Sequence of chain 2.A:
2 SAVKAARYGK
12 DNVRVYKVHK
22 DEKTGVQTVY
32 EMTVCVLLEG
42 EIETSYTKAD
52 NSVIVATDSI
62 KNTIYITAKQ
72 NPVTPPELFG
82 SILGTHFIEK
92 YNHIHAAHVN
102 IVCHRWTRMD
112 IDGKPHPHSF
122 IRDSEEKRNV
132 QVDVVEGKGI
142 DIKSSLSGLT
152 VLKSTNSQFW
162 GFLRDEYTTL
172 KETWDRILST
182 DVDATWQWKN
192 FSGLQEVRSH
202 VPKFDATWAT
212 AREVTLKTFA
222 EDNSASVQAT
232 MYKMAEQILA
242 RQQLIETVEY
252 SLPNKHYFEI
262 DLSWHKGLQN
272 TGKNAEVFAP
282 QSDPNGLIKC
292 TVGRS

The protein below binds the small molecule below.
Small molecule (SMILES): O=c1[nH]c(=O)c2nn[nH]c2[nH]1

Binding-site contacts:
Ligand atom N3 contacts residue PHE160 of chain 2.A at 3.7 Å.
Ligand atom N8 contacts residue PHE160 of chain 2.A at 3.6 Å.
Ligand atom C4 contacts residue ARG177 of chain 2.A at 3.8 Å.
Ligand atom N9 contacts residue THR58 of chain 1.A at 4.0 Å.
Ligand atom O2 contacts residue ASN255 of chain 2.A at 4.1 Å.
Ligand atom O2 contacts residue GLN229 of chain 2.A at 3.7 Å.
Ligand atom C5 contacts residue PHE160 of chain 2.A at 3.4 Å (hydrophobic).
Ligand atom O2 contacts residue SER227 of chain 2.A at 3.6 Å.
Ligand atom N1 contacts residue PHE160 of chain 2.A at 3.7 Å.
Ligand atom C4 contacts residue PHE160 of chain 2.A at 3.4 Å (hydrophobic).
Ligand atom O2 contacts residue PHE160 of chain 2.A at 3.9 Å.
Ligand atom N8 contacts residue ALA57 of chain 1.A at 3.8 Å.
Ligand atom C2 contacts residue VAL228 of chain 2.A at 4.0 Å (hydrophobic).
Ligand atom N7 contacts residue THR58 of chain 1.A at 2.8 Å (h-bond).
Ligand atom N8 contacts residue ASP59 of chain 1.A at 3.9 Å.
Ligand atom N8 contacts residue LEU171 of chain 2.A at 3.8 Å.
Ligand atom C2 contacts residue PHE160 of chain 2.A at 3.7 Å (hydrophobic).
Ligand atom N3 contacts residue ARG177 of chain 2.A at 3.0 Å (salt-bridge).
Ligand atom N7 contacts residue ALA57 of chain 1.A at 3.5 Å.
Ligand atom N9 contacts residue PHE160 of chain 2.A at 3.5 Å.
Ligand atom O6 contacts residue ILE55 of chain 1.A at 3.6 Å.
Ligand atom O2 contacts residue VAL228 of chain 2.A at 2.9 Å (h-bond).
Ligand atom C4 contacts residue ASN255 of chain 2.A at 3.8 Å.
Ligand atom C5 contacts residue THR58 of chain 1.A at 4.0 Å.
Ligand atom O2 contacts residue ARG177 of chain 2.A at 2.8 Å (salt-bridge).
Ligand atom N1 contacts residue GLN229 of chain 2.A at 2.9 Å (h-bond).
Ligand atom O6 contacts residue GLN229 of chain 2.A at 2.8 Å (h-bond).
Ligand atom O6 contacts residue TYR9 of chain 1.A at 3.8 Å.
Ligand atom C6 contacts residue PHE160 of chain 2.A at 3.6 Å (hydrophobic).
Ligand atom N3 contacts residue ASN255 of chain 2.A at 3.3 Å (h-bond).
Ligand atom C2 contacts residue ARG177 of chain 2.A at 3.6 Å.
Ligand atom N8 contacts residue THR58 of chain 1.A at 3.3 Å (h-bond).
Ligand atom N9 contacts residue ARG177 of chain 2.A at 4.0 Å.
Ligand atom C2 contacts residue ASN255 of chain 2.A at 3.9 Å.
Ligand atom C2 contacts residue GLN229 of chain 2.A at 3.8 Å.
Ligand atom N9 contacts residue LEU171 of chain 2.A at 4.0 Å.
Ligand atom C6 contacts residue GLN229 of chain 2.A at 3.6 Å.
Ligand atom O6 contacts residue ILE289 of chain 2.A at 4.1 Å.
Ligand atom O6 contacts residue THR58 of chain 1.A at 3.8 Å.
Ligand atom N7 contacts residue PHE160 of chain 2.A at 3.7 Å.

Sequence of chain 1.A:
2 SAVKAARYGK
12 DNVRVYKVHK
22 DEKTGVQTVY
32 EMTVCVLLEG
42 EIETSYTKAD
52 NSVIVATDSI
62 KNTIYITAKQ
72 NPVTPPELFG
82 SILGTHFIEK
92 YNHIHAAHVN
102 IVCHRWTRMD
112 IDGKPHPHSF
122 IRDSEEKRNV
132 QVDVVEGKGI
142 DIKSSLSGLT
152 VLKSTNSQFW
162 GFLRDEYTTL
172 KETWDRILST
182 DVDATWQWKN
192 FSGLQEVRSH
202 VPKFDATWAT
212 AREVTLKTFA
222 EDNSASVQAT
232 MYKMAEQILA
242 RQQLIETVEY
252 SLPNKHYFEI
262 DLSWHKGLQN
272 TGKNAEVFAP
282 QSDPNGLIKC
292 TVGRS